Sequence of chain 1.A:
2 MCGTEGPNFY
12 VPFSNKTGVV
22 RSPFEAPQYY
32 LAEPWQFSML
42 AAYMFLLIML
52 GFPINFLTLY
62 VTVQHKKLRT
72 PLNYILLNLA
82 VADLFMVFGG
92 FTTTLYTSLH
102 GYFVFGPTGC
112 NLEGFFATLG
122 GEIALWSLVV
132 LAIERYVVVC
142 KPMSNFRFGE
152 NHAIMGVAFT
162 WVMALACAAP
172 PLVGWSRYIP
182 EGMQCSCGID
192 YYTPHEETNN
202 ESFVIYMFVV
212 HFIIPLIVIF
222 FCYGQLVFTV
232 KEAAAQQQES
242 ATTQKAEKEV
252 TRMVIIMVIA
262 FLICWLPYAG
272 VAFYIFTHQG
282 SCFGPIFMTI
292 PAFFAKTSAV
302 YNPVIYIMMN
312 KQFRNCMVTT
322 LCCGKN

A protein and the small-molecule ligand that binds it are described below.
Small molecule (SMILES): CC(=O)N[C@H]1[C@H](O[C@H]2[C@H](O)[C@@H](NC(C)=O)CO[C@@H]2CO)O[C@H](CO)[C@@H](O[C@@H]2O[C@H](CO[C@H]3O[C@H](CO)[C@@H](O)[C@H](O)[C@@H]3O)[C@@H](O)[C@H](O[C@H]3O[C@H](CO)[C@@H](O)[C@H](O)[C@@H]3O)[C@@H]2O)[C@@H]1O

Binding-site contacts:
Ligand atom C1 contacts residue VAL21 of chain 1.A at 3.8 Å (hydrophobic).
Ligand atom C5 contacts residue ARG22 of chain 1.A at 4.5 Å.
Ligand atom C8 contacts residue THR5 of chain 1.A at 3.7 Å.
Ligand atom C5 contacts residue ASN16 of chain 1.A at 3.6 Å.
Ligand atom C8 contacts residue GLY19 of chain 1.A at 4.0 Å.
Ligand atom O5 contacts residue ASN16 of chain 1.A at 2.3 Å (h-bond).
Ligand atom C7 contacts residue GLY19 of chain 1.A at 4.3 Å.
Ligand atom C7 contacts residue ASN16 of chain 1.A at 3.8 Å.
Ligand atom C3 contacts residue ASN16 of chain 1.A at 3.8 Å.
Ligand atom O7 contacts residue ARG22 of chain 1.A at 3.1 Å (salt-bridge).
Ligand atom O5 contacts residue GLY19 of chain 1.A at 3.6 Å.
Ligand atom C6 contacts residue GLY19 of chain 1.A at 3.8 Å.
Ligand atom N2 contacts residue VAL21 of chain 1.A at 3.0 Å (h-bond).
Ligand atom O4 contacts residue ARG22 of chain 1.A at 4.4 Å.
Ligand atom C7 contacts residue THR5 of chain 1.A at 3.7 Å.
Ligand atom C7 contacts residue VAL21 of chain 1.A at 4.0 Å (hydrophobic).
Ligand atom C8 contacts residue SER23 of chain 1.A at 4.0 Å.
Ligand atom C3 contacts residue ARG22 of chain 1.A at 4.2 Å.
Ligand atom C8 contacts residue ARG22 of chain 1.A at 4.0 Å.
Ligand atom C7 contacts residue ARG22 of chain 1.A at 4.0 Å.
Ligand atom O7 contacts residue ASN16 of chain 1.A at 4.1 Å.
Ligand atom C8 contacts residue PHE10 of chain 1.A at 4.0 Å (hydrophobic).
Ligand atom C1 contacts residue GLY19 of chain 1.A at 4.1 Å.
Ligand atom O7 contacts residue GLY19 of chain 1.A at 4.3 Å.
Ligand atom C2 contacts residue VAL21 of chain 1.A at 3.8 Å (hydrophobic).
Ligand atom C2 contacts residue ASN16 of chain 1.A at 2.5 Å.
Ligand atom C1 contacts residue ASN16 of chain 1.A at 1.4 Å.
Ligand atom N2 contacts residue THR5 of chain 1.A at 4.2 Å.
Ligand atom C8 contacts residue VAL21 of chain 1.A at 3.9 Å (hydrophobic).
Ligand atom C4 contacts residue ASN16 of chain 1.A at 4.2 Å.
Ligand atom C5 contacts residue GLY19 of chain 1.A at 3.5 Å.
Ligand atom O7 contacts residue THR5 of chain 1.A at 3.9 Å.
Ligand atom N2 contacts residue ASN16 of chain 1.A at 3.0 Å (h-bond).
Ligand atom C3 contacts residue VAL21 of chain 1.A at 4.0 Å (hydrophobic).